Binding-site contacts:
Ligand atom CG2 contacts residue PHE15 of chain 1.D at 3.9 Å (hydrophobic).
Ligand atom CG2 contacts residue ASN108 of chain 1.D at 2.9 Å.
Ligand atom OD2 contacts residue VAL39 of chain 1.D at 3.7 Å.
Ligand atom OE1 contacts residue LYS50 of chain 1.D at 3.3 Å (salt-bridge).
Ligand atom CA contacts residue LEU46 of chain 1.D at 3.9 Å (hydrophobic).
Ligand atom OD2 contacts residue ASN43 of chain 1.D at 3.5 Å (h-bond).
Ligand atom N contacts residue PHE109 of chain 1.D at 3.9 Å.
Ligand atom O contacts residue PHE109 of chain 1.D at 3.3 Å.
Ligand atom N contacts residue ASP112 of chain 1.D at 3.7 Å.
Ligand atom CB contacts residue ASN108 of chain 1.D at 3.6 Å.
Ligand atom O contacts residue LYS73 of chain 1.D at 3.8 Å.
Ligand atom C contacts residue LEU46 of chain 1.D at 3.4 Å (hydrophobic).
Ligand atom O contacts residue LEU46 of chain 1.D at 3.8 Å.
Ligand atom CA contacts residue ASN108 of chain 1.D at 3.2 Å.
Ligand atom CE contacts residue LYS73 of chain 1.D at 3.1 Å.
Ligand atom C contacts residue PHE109 of chain 1.D at 3.5 Å (hydrophobic).
Ligand atom CA contacts residue ASN43 of chain 1.D at 3.9 Å.
Ligand atom CG1 contacts residue ASN43 of chain 1.D at 3.0 Å.
Ligand atom SD contacts residue PHE76 of chain 1.D at 3.5 Å.
Ligand atom O contacts residue ASN108 of chain 1.D at 3.5 Å (h-bond).
Ligand atom CA contacts residue LYS73 of chain 1.D at 3.6 Å.
Ligand atom CG2 contacts residue TYR27 of chain 1.D at 3.9 Å (hydrophobic).
Ligand atom C contacts residue ASN108 of chain 1.D at 3.4 Å.
Ligand atom N contacts residue LEU46 of chain 1.D at 3.7 Å.
Ligand atom C contacts residue PHE109 of chain 1.D at 3.9 Å (hydrophobic).
Ligand atom CG contacts residue PHE109 of chain 1.D at 3.3 Å (hydrophobic).
Ligand atom N contacts residue LEU46 of chain 1.D at 3.5 Å.
Ligand atom O contacts residue PHE109 of chain 1.D at 3.0 Å.
Ligand atom CA contacts residue ASP112 of chain 1.D at 3.8 Å.
Ligand atom OG contacts residue ASN108 of chain 1.D at 3.0 Å (h-bond).
Ligand atom CB contacts residue ASN43 of chain 1.D at 3.8 Å.
Ligand atom O contacts residue PHE15 of chain 1.D at 3.7 Å.
Ligand atom O contacts residue LYS73 of chain 1.D at 3.9 Å.
Ligand atom CE contacts residue PHE109 of chain 1.D at 3.6 Å (hydrophobic).
Ligand atom O contacts residue PHE77 of chain 1.D at 3.4 Å.
Ligand atom O contacts residue ASN108 of chain 1.D at 3.6 Å (h-bond).
Ligand atom CG1 contacts residue TYR27 of chain 1.D at 2.9 Å (hydrophobic).
Ligand atom CG2 contacts residue PHE109 of chain 1.D at 3.8 Å (hydrophobic).
Ligand atom CB contacts residue TYR27 of chain 1.D at 3.7 Å (hydrophobic).
Ligand atom CG2 contacts residue LEU46 of chain 1.D at 3.5 Å (hydrophobic).

A protein and the small-molecule ligand that binds it are described below.
Small molecule (SMILES): CSCC[C@H](NC(=O)[C@H](CCCN=C(N)N)NC(=O)[C@H](CO)NC(=O)[C@@H](NC(=O)[C@@H](N)CC(=O)O)[C@@H](C)O)C(=O)N[C@@H](CCC(=O)O)C(=O)N[C@@H](CCC(=O)O)C(=O)N[C@H](C(=O)N[C@@H](CC(=O)O)C(=O)O)C(C)C

Sequence of chain 1.D:
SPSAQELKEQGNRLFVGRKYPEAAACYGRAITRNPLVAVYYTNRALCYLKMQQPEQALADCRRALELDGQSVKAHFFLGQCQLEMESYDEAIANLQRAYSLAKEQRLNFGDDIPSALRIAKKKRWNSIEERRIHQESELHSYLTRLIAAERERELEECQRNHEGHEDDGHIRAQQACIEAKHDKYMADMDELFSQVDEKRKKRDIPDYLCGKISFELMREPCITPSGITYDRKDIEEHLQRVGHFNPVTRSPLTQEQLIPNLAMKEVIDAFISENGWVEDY